A small-molecule ligand and the protein it binds are described below.
Small molecule (SMILES): Cc1cc(CCCCCOc2c(Cl)cc(C3=NCCO3)cc2Cl)on1

Binding-site contacts:
Ligand atom C4B contacts residue ILE220 of chain 24.A at 4.0 Å (hydrophobic).
Ligand atom O1 contacts residue MET217 of chain 24.A at 4.2 Å.
Ligand atom C5B contacts residue TYR147 of chain 24.A at 3.9 Å (hydrophobic).
Ligand atom C2C contacts residue MET217 of chain 24.A at 3.7 Å (hydrophobic).
Ligand atom C31 contacts residue MET195 of chain 24.A at 3.5 Å (hydrophobic).
Ligand atom C5A contacts residue MET146 of chain 24.A at 3.7 Å (hydrophobic).
Ligand atom O1B contacts residue ILE125 of chain 24.A at 3.5 Å.
Ligand atom CL2 contacts residue ILE184 of chain 24.A at 3.9 Å.
Ligand atom CL1 contacts residue ILE125 of chain 24.A at 3.5 Å.
Ligand atom C4 contacts residue LEU103 of chain 24.A at 3.4 Å (hydrophobic).
Ligand atom O1A contacts residue ILE220 of chain 24.A at 3.6 Å.
Ligand atom N2 contacts residue ASN215 of chain 24.A at 3.7 Å.
Ligand atom C4A contacts residue TYR145 of chain 24.A at 3.3 Å (hydrophobic).
Ligand atom C5A contacts residue TYR147 of chain 24.A at 4.1 Å (hydrophobic).
Ligand atom C4B contacts residue ILE125 of chain 24.A at 3.9 Å (hydrophobic).
Ligand atom C2B contacts residue ILE125 of chain 24.A at 3.1 Å (hydrophobic).
Ligand atom C5A contacts residue ILE220 of chain 24.A at 3.9 Å (hydrophobic).
Ligand atom C4C contacts residue MET217 of chain 24.A at 4.2 Å (hydrophobic).
Ligand atom C5 contacts residue LEU103 of chain 24.A at 3.8 Å (hydrophobic).
Ligand atom C1B contacts residue ILE125 of chain 24.A at 3.1 Å (hydrophobic).
Ligand atom C2A contacts residue ILE220 of chain 24.A at 3.8 Å (hydrophobic).
Ligand atom C3B contacts residue ILE125 of chain 24.A at 3.5 Å (hydrophobic).
Ligand atom CL1 contacts residue ILE239 of chain 24.A at 3.8 Å.
Ligand atom C5A contacts residue TYR145 of chain 24.A at 3.8 Å (hydrophobic).
Ligand atom C6B contacts residue ILE125 of chain 24.A at 3.6 Å (hydrophobic).
Ligand atom N3A contacts residue PHE182 of chain 24.A at 4.0 Å.
Ligand atom C6B contacts residue ILE184 of chain 24.A at 4.1 Å (hydrophobic).
Ligand atom O1A contacts residue TYR147 of chain 24.A at 4.0 Å.
Ligand atom CL2 contacts residue TYR147 of chain 24.A at 3.4 Å.
Ligand atom C1C contacts residue LEU103 of chain 24.A at 4.1 Å (hydrophobic).
Ligand atom CL2 contacts residue LEU187 of chain 24.A at 3.9 Å.
Ligand atom C2A contacts residue PHE182 of chain 24.A at 4.2 Å (hydrophobic).
Ligand atom C3 contacts residue LEU103 of chain 24.A at 4.1 Å (hydrophobic).
Ligand atom C4A contacts residue LEU127 of chain 24.A at 4.0 Å (hydrophobic).
Ligand atom C31 contacts residue GLN104 of chain 24.A at 3.6 Å.
Ligand atom N2 contacts residue THR102 of chain 24.A at 4.2 Å.
Ligand atom C5B contacts residue ILE125 of chain 24.A at 3.9 Å (hydrophobic).
Ligand atom C3B contacts residue ILE220 of chain 24.A at 4.2 Å (hydrophobic).
Ligand atom C4A contacts residue ILE220 of chain 24.A at 4.1 Å (hydrophobic).
Ligand atom N3A contacts residue LEU127 of chain 24.A at 4.1 Å.

Sequence of chain 24.A:
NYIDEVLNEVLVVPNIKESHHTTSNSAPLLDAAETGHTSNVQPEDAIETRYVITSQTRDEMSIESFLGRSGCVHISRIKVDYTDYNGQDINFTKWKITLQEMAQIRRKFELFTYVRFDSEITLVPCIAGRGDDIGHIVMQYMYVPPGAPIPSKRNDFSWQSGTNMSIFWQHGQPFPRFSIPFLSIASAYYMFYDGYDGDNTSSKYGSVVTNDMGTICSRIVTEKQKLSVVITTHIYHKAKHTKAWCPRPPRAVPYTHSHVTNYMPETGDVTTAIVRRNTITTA